This protein binds this small molecule.
Small molecule (SMILES): CC(=O)N[C@@H]1[C@@H](O)[C@H](O)[C@@H](CO)O[C@H]1O

Binding-site contacts:
Ligand atom C5 contacts residue ASN114 of chain 2.B at 3.7 Å.
Ligand atom O7 contacts residue ASN114 of chain 2.B at 3.5 Å (h-bond).
Ligand atom O5 contacts residue ASN114 of chain 2.B at 2.4 Å (h-bond).
Ligand atom C4 contacts residue ASN114 of chain 2.B at 4.2 Å.
Ligand atom C3 contacts residue ASN114 of chain 2.B at 3.7 Å.
Ligand atom C2 contacts residue ASN114 of chain 2.B at 2.4 Å.
Ligand atom O5 contacts residue ASP113 of chain 2.B at 4.3 Å.
Ligand atom N2 contacts residue ASN114 of chain 2.B at 2.8 Å (h-bond).
Ligand atom C7 contacts residue ASN114 of chain 2.B at 3.3 Å.
Ligand atom C1 contacts residue ASN114 of chain 2.B at 1.4 Å.
Ligand atom C8 contacts residue ASN114 of chain 2.B at 4.1 Å.

Sequence of chain 2.B:
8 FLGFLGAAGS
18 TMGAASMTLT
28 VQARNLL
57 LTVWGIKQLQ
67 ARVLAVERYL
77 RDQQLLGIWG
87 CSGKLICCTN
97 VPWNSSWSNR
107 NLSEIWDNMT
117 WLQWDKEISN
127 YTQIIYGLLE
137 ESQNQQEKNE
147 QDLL